Sequence of chain 1.A:
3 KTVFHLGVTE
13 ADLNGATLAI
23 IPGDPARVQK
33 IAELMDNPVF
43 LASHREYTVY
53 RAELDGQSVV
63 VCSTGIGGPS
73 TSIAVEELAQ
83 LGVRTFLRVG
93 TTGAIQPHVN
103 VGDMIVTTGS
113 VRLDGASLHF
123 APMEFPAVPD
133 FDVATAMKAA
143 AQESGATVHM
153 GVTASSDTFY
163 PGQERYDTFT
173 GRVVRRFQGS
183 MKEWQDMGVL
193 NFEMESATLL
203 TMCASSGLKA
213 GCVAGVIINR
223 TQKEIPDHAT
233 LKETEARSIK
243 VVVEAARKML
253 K

This small molecule binds to this protein.
Small molecule (SMILES): Nc1ccnc(=O)[nH]1

Binding-site contacts:
Ligand atom N4 contacts residue ILE220 of chain 1.A at 3.5 Å.
Ligand atom O2 contacts residue PHE161 of chain 1.A at 3.8 Å.
Ligand atom N3 contacts residue PHE194 of chain 1.A at 3.8 Å.
Ligand atom C5 contacts residue ILE219 of chain 1.A at 4.0 Å (hydrophobic).
Ligand atom C6 contacts residue ILE219 of chain 1.A at 4.0 Å (hydrophobic).
Ligand atom C5 contacts residue CTN1 of chain 1.I at 0.7 Å.
Ligand atom N4 contacts residue GLN165 of chain 1.A at 3.7 Å.
Ligand atom C6 contacts residue GOL1 of chain 1.K at 3.6 Å.
Ligand atom O2 contacts residue MET196 of chain 1.A at 3.5 Å.
Ligand atom C4 contacts residue GLN165 of chain 1.A at 3.7 Å.
Ligand atom C5 contacts residue THR94 of chain 1.A at 3.5 Å.
Ligand atom C5 contacts residue GLY95 of chain 1.A at 3.5 Å.
Ligand atom C2 contacts residue PHE161 of chain 1.A at 3.7 Å (hydrophobic).
Ligand atom O2 contacts residue GLN165 of chain 1.A at 2.9 Å (h-bond).
Ligand atom N3 contacts residue CTN1 of chain 1.I at 0.6 Å (h-bond).
Ligand atom N3 contacts residue PHE161 of chain 1.A at 3.6 Å.
Ligand atom C2 contacts residue GLN165 of chain 1.A at 3.6 Å.
Ligand atom C4 contacts residue GLY95 of chain 1.A at 3.4 Å.
Ligand atom C4 contacts residue THR94 of chain 1.A at 4.0 Å.
Ligand atom C4 contacts residue PHE161 of chain 1.A at 3.8 Å (hydrophobic).
Ligand atom N1 contacts residue THR93 of chain 1.A at 3.7 Å.
Ligand atom C2 contacts residue CTN1 of chain 1.I at 0.6 Å.
Ligand atom N3 contacts residue GLN165 of chain 1.A at 2.8 Å (h-bond).
Ligand atom O2 contacts residue GOL1 of chain 1.K at 3.9 Å.
Ligand atom N3 contacts residue ARG167 of chain 1.A at 4.0 Å.
Ligand atom C2 contacts residue PHE194 of chain 1.A at 3.8 Å (hydrophobic).
Ligand atom N1 contacts residue CTN1 of chain 1.I at 0.7 Å (h-bond).
Ligand atom C6 contacts residue THR94 of chain 1.A at 3.7 Å.
Ligand atom C2 contacts residue GOL1 of chain 1.K at 3.8 Å.
Ligand atom C6 contacts residue CTN1 of chain 1.I at 0.7 Å.
Ligand atom C4 contacts residue CTN1 of chain 1.I at 0.6 Å.
Ligand atom N1 contacts residue PHE161 of chain 1.A at 4.0 Å.
Ligand atom N4 contacts residue GLY95 of chain 1.A at 3.5 Å.
Ligand atom N4 contacts residue ARG167 of chain 1.A at 2.8 Å (salt-bridge).
Ligand atom C6 contacts residue THR93 of chain 1.A at 3.5 Å.
Ligand atom C4 contacts residue ARG167 of chain 1.A at 3.7 Å.
Ligand atom O2 contacts residue GLU195 of chain 1.A at 3.5 Å.
Ligand atom N4 contacts residue CTN1 of chain 1.I at 0.5 Å (h-bond).
Ligand atom O2 contacts residue CTN1 of chain 1.I at 0.4 Å (h-bond).
Ligand atom N1 contacts residue GOL1 of chain 1.K at 2.9 Å (h-bond).